Binding-site contacts:
Ligand atom CAC contacts residue SER98 of chain 1.B at 3.6 Å.
Ligand atom CAE contacts residue ILE89 of chain 1.B at 3.9 Å (hydrophobic).
Ligand atom OAP contacts residue LYS48 of chain 1.B at 4.0 Å.
Ligand atom C6 contacts residue MET94 of chain 1.B at 3.9 Å (hydrophobic).
Ligand atom CAJ contacts residue LYS48 of chain 1.B at 3.6 Å.
Ligand atom CAT contacts residue LEU146 of chain 1.B at 3.9 Å (hydrophobic).
Ligand atom NAD contacts residue LEU146 of chain 1.B at 3.8 Å.
Ligand atom C6 contacts residue GLU92 of chain 1.B at 4.0 Å.
Ligand atom CAQ contacts residue LYS48 of chain 1.B at 3.7 Å.
Ligand atom CAG contacts residue THR91 of chain 1.B at 3.5 Å.
Ligand atom C5 contacts residue LEU146 of chain 1.B at 3.7 Å (hydrophobic).
Ligand atom CAF contacts residue LEU146 of chain 1.B at 4.0 Å (hydrophobic).
Ligand atom N1 contacts residue ALA46 of chain 1.B at 3.8 Å.
Ligand atom CAC contacts residue GLY97 of chain 1.B at 4.0 Å.
Ligand atom N1 contacts residue TYR93 of chain 1.B at 3.8 Å.
Ligand atom N3 contacts residue MET94 of chain 1.B at 3.7 Å.
Ligand atom CAC contacts residue LEU146 of chain 1.B at 3.8 Å (hydrophobic).
Ligand atom NAO contacts residue VAL34 of chain 1.B at 3.6 Å.
Ligand atom C4 contacts residue LEU146 of chain 1.B at 4.0 Å (hydrophobic).
Ligand atom NAD contacts residue GLU92 of chain 1.B at 3.1 Å (salt-bridge).
Ligand atom CAA contacts residue GLY159 of chain 1.B at 4.0 Å.
Ligand atom CAL contacts residue ASP157 of chain 1.B at 4.0 Å.
Ligand atom CAT contacts residue VAL34 of chain 1.B at 3.7 Å (hydrophobic).
Ligand atom C2 contacts residue TYR93 of chain 1.B at 3.7 Å (hydrophobic).
Ligand atom NAD contacts residue THR91 of chain 1.B at 3.4 Å (h-bond).
Ligand atom CAR contacts residue VAL34 of chain 1.B at 4.0 Å (hydrophobic).
Ligand atom NAZ contacts residue VAL34 of chain 1.B at 4.0 Å.
Ligand atom CAE contacts residue THR91 of chain 1.B at 3.4 Å.
Ligand atom C6 contacts residue ALA46 of chain 1.B at 3.5 Å (hydrophobic).
Ligand atom CAA contacts residue ILE89 of chain 1.B at 3.7 Å (hydrophobic).
Ligand atom C6 contacts residue LEU146 of chain 1.B at 3.7 Å (hydrophobic).
Ligand atom CAG contacts residue LYS48 of chain 1.B at 3.6 Å.
Ligand atom NAD contacts residue ALA46 of chain 1.B at 3.1 Å.
Ligand atom CAB contacts residue LEU26 of chain 1.B at 3.7 Å (hydrophobic).
Ligand atom OAP contacts residue ILE89 of chain 1.B at 3.7 Å.
Ligand atom CAE contacts residue LYS48 of chain 1.B at 3.5 Å.
Ligand atom CAK contacts residue VAL34 of chain 1.B at 3.9 Å (hydrophobic).
Ligand atom C2 contacts residue MET94 of chain 1.B at 3.0 Å (hydrophobic).
Ligand atom CAA contacts residue MET67 of chain 1.B at 3.7 Å (hydrophobic).
Ligand atom N1 contacts residue MET94 of chain 1.B at 2.9 Å (h-bond).

Sequence of chain 1.B:
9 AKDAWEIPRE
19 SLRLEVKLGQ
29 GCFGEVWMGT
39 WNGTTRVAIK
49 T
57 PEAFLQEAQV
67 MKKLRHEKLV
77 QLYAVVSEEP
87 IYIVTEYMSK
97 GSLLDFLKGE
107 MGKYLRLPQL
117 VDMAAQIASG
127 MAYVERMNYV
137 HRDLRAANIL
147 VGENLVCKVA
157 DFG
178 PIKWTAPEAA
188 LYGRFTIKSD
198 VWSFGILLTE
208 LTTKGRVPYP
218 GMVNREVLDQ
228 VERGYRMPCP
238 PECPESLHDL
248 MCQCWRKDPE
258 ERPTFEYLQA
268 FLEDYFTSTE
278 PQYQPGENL

The small molecule below binds the protein below.
Small molecule (SMILES): CCOc1ccc2cc(-c3nn(C(C)C)c4ncnc(N)c34)ccc2c1